Sequence of chain 1.A:
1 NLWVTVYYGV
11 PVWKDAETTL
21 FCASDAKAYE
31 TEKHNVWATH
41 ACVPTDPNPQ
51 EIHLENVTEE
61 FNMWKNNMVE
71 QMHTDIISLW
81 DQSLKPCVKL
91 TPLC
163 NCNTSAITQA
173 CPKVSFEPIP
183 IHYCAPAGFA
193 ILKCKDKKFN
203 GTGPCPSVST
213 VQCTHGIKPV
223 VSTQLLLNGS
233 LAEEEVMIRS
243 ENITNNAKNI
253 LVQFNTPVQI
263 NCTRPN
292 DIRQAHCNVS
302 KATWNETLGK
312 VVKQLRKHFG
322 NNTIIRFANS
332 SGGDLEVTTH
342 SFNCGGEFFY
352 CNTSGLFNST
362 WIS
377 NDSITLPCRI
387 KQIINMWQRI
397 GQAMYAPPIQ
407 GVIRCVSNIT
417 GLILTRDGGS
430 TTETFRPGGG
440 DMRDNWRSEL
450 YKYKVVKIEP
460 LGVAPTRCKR

This small molecule binds to this protein.
Small molecule (SMILES): CC(=O)N[C@@H]1[C@@H](O)[C@H](O)[C@@H](CO)O[C@H]1O

Binding-site contacts:
Ligand atom C1 contacts residue THR204 of chain 1.A at 4.0 Å.
Ligand atom O7 contacts residue HIS319 of chain 1.A at 4.0 Å.
Ligand atom O6 contacts residue ASN202 of chain 1.A at 4.4 Å.
Ligand atom C1 contacts residue ASN202 of chain 1.A at 1.4 Å.
Ligand atom C7 contacts residue ASN202 of chain 1.A at 2.9 Å.
Ligand atom C4 contacts residue ASN202 of chain 1.A at 4.2 Å.
Ligand atom O7 contacts residue ASN202 of chain 1.A at 3.2 Å (h-bond).
Ligand atom N2 contacts residue ASN202 of chain 1.A at 2.7 Å (h-bond).
Ligand atom O5 contacts residue THR204 of chain 1.A at 4.0 Å.
Ligand atom C5 contacts residue ASN202 of chain 1.A at 3.6 Å.
Ligand atom C2 contacts residue ASN202 of chain 1.A at 2.4 Å.
Ligand atom O5 contacts residue ASN202 of chain 1.A at 2.3 Å (h-bond).
Ligand atom C8 contacts residue ASN202 of chain 1.A at 3.4 Å.
Ligand atom C8 contacts residue HIS319 of chain 1.A at 4.3 Å.
Ligand atom C3 contacts residue ASN202 of chain 1.A at 3.8 Å.